A protein and the small-molecule ligand that binds it are described below.
Small molecule (SMILES): CC(C)C[C@H](CNC(=O)CCCCN)Cc1ccc2c(c1C(=O)O)OCO2

Sequence of chain 2.A:
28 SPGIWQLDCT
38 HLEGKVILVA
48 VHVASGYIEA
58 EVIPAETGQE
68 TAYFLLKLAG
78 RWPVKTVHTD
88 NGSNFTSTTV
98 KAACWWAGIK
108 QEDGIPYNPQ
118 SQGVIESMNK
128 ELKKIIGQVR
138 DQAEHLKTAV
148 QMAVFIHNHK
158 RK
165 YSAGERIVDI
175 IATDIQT

Sequence of chain 1.A:
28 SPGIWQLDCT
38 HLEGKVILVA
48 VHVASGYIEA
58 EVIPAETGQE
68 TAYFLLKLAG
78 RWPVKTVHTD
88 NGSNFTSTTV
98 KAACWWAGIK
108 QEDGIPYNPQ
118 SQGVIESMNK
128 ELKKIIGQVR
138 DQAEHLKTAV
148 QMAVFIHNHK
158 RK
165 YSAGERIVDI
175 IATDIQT

Binding-site contacts:
Ligand atom C10 contacts residue GLN66 of chain 1.A at 3.6 Å.
Ligand atom O6 contacts residue GLN66 of chain 1.A at 3.4 Å (h-bond).
Ligand atom C5 contacts residue GLN66 of chain 1.A at 3.8 Å.
Ligand atom O1 contacts residue THR145 of chain 2.A at 2.8 Å (h-bond).
Ligand atom O3 contacts residue GLU141 of chain 2.A at 2.9 Å (salt-bridge).
Ligand atom C7 contacts residue HIS142 of chain 2.A at 3.9 Å.
Ligand atom C7 contacts residue THR145 of chain 2.A at 3.7 Å.
Ligand atom O6 contacts residue THR145 of chain 2.A at 3.2 Å (h-bond).
Ligand atom C25 contacts residue MET149 of chain 2.A at 3.6 Å (hydrophobic).
Ligand atom C27 contacts residue TRP103 of chain 1.A at 3.9 Å (hydrophobic).
Ligand atom C24 contacts residue GLN139 of chain 2.A at 3.9 Å.
Ligand atom C21 contacts residue GLU141 of chain 2.A at 3.9 Å.
Ligand atom C20 contacts residue GLN139 of chain 2.A at 3.7 Å.
Ligand atom C26 contacts residue ALA100 of chain 1.A at 3.6 Å (hydrophobic).
Ligand atom C5 contacts residue THR145 of chain 2.A at 3.2 Å.
Ligand atom C9 contacts residue GLN66 of chain 1.A at 3.5 Å.
Ligand atom C26 contacts residue ALA99 of chain 1.A at 3.8 Å (hydrophobic).
Ligand atom C9 contacts residue THR145 of chain 2.A at 3.9 Å.
Ligand atom C10 contacts residue TYR70 of chain 1.A at 3.9 Å (hydrophobic).
Ligand atom O8 contacts residue GLN66 of chain 1.A at 3.1 Å.
Ligand atom C13 contacts residue THR145 of chain 2.A at 3.8 Å.
Ligand atom O1 contacts residue GLU141 of chain 2.A at 3.3 Å (salt-bridge).
Ligand atom N23 contacts residue ASP138 of chain 2.A at 3.2 Å (salt-bridge).
Ligand atom C4 contacts residue THR145 of chain 2.A at 3.3 Å.
Ligand atom C12 contacts residue THR145 of chain 2.A at 3.6 Å.
Ligand atom C15 contacts residue THR96 of chain 1.A at 3.9 Å.
Ligand atom O6 contacts residue HIS142 of chain 2.A at 3.0 Å (h-bond).
Ligand atom O3 contacts residue ALA140 of chain 2.A at 3.7 Å.
Ligand atom C27 contacts residue MET149 of chain 2.A at 3.7 Å (hydrophobic).
Ligand atom C11 contacts residue THR96 of chain 1.A at 3.9 Å.
Ligand atom C2 contacts residue ALA140 of chain 2.A at 4.0 Å (hydrophobic).
Ligand atom C7 contacts residue LYS144 of chain 2.A at 3.9 Å.
Ligand atom C7 contacts residue GLN66 of chain 1.A at 3.6 Å.
Ligand atom O8 contacts residue TYR70 of chain 1.A at 3.6 Å.
Ligand atom O1 contacts residue HIS142 of chain 2.A at 2.9 Å (h-bond).
Ligand atom C27 contacts residue GLN139 of chain 2.A at 3.8 Å.
Ligand atom O1 contacts residue ALA140 of chain 2.A at 3.7 Å.
Ligand atom C2 contacts residue THR145 of chain 2.A at 3.4 Å.
Ligand atom C2 contacts residue GLU141 of chain 2.A at 3.5 Å.
Ligand atom C22 contacts residue ASP138 of chain 2.A at 3.4 Å.